The protein below binds the small molecule below.
Small molecule (SMILES): CC(=O)N[C@H]1[C@H](O[C@H]2[C@H](O)[C@@H](NC(C)=O)CO[C@@H]2CO)O[C@H](CO)[C@@H](O)[C@@H]1O

Binding-site contacts:
Ligand atom C1 contacts residue ASN27 of chain 2.A at 1.5 Å.
Ligand atom O7 contacts residue ASN27 of chain 2.A at 3.3 Å (h-bond).
Ligand atom C4 contacts residue ASN27 of chain 2.A at 4.2 Å.
Ligand atom C8 contacts residue ASN27 of chain 2.A at 4.5 Å.
Ligand atom C2 contacts residue ASN27 of chain 2.A at 2.2 Å.
Ligand atom N2 contacts residue ASN27 of chain 2.A at 2.8 Å (h-bond).
Ligand atom C5 contacts residue ASN27 of chain 2.A at 3.7 Å.
Ligand atom O3 contacts residue ASN27 of chain 2.A at 4.4 Å.
Ligand atom O5 contacts residue ASN27 of chain 2.A at 2.4 Å (h-bond).
Ligand atom C3 contacts residue ASN27 of chain 2.A at 3.6 Å.
Ligand atom C7 contacts residue ASN27 of chain 2.A at 3.2 Å.
Ligand atom C1 contacts residue THR19 of chain 2.A at 4.4 Å.

Sequence of chain 2.A:
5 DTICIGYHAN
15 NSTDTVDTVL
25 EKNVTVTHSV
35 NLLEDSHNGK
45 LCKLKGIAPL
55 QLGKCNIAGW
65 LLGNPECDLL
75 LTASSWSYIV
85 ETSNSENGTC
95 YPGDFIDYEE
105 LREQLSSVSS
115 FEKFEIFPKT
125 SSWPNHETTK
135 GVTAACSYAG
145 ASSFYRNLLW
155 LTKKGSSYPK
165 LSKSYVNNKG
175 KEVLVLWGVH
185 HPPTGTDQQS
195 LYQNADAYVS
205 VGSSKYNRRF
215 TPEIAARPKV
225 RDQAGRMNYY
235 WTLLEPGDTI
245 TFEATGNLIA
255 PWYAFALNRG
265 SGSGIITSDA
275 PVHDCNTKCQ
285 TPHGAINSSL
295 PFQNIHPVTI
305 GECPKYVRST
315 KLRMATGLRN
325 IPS